This protein binds this small molecule.
Small molecule (SMILES): NCc1cccc(OC[C@@H]2CN(c3cccc(C#Cc4cccnc4Cl)c3)C(=O)O2)c1

Binding-site contacts:
Ligand atom C24 contacts residue SER194 of chain 1.A at 3.4 Å.
Ligand atom C9 contacts residue GLN191 of chain 1.A at 3.7 Å.
Ligand atom O11 contacts residue GLN87 of chain 1.A at 2.8 Å (h-bond).
Ligand atom O11 contacts residue GLY215 of chain 1.A at 3.3 Å (h-bond).
Ligand atom C31 contacts residue TYR162 of chain 1.A at 3.3 Å (hydrophobic).
Ligand atom C30 contacts residue SER189 of chain 1.A at 3.7 Å.
Ligand atom C6 contacts residue GLY215 of chain 1.A at 3.2 Å.
Ligand atom O15 contacts residue GLY215 of chain 1.A at 3.6 Å.
Ligand atom C24 contacts residue CYS190 of chain 1.A at 3.5 Å (hydrophobic).
Ligand atom N21 contacts residue GLY217 of chain 1.A at 2.9 Å (h-bond).
Ligand atom O15 contacts residue GLN191 of chain 1.A at 3.6 Å.
Ligand atom CL1 contacts residue TRP214 of chain 1.A at 3.7 Å.
Ligand atom C14 contacts residue GLU216 of chain 1.A at 3.7 Å.
Ligand atom O11 contacts residue TRP214 of chain 1.A at 3.2 Å.
Ligand atom C26 contacts residue ASP188 of chain 1.A at 3.7 Å.
Ligand atom C19 contacts residue GLY217 of chain 1.A at 3.7 Å.
Ligand atom C1 contacts residue GLY215 of chain 1.A at 3.2 Å.
Ligand atom C17 contacts residue GLN191 of chain 1.A at 3.4 Å.
Ligand atom C19 contacts residue GLY215 of chain 1.A at 3.4 Å.
Ligand atom C27 contacts residue GLU216 of chain 1.A at 3.1 Å.
Ligand atom C5 contacts residue GLU216 of chain 1.A at 3.7 Å.
Ligand atom C29 contacts residue SER194 of chain 1.A at 3.5 Å.
Ligand atom C24 contacts residue VAL212 of chain 1.A at 3.7 Å (hydrophobic).
Ligand atom C26 contacts residue SER189 of chain 1.A at 3.4 Å.
Ligand atom C25 contacts residue ILE174 of chain 1.A at 3.7 Å (hydrophobic).
Ligand atom C13 contacts residue GLU216 of chain 1.A at 3.8 Å.
Ligand atom N21 contacts residue CYS218 of chain 1.A at 3.7 Å.
Ligand atom C31 contacts residue ARG223 of chain 1.A at 3.7 Å.
Ligand atom C19 contacts residue TRP214 of chain 1.A at 3.5 Å (hydrophobic).
Ligand atom C13 contacts residue GLY215 of chain 1.A at 3.1 Å.
Ligand atom N21 contacts residue ASP188 of chain 1.A at 2.8 Å (salt-bridge).
Ligand atom N2 contacts residue GLY215 of chain 1.A at 3.1 Å (h-bond).
Ligand atom C27 contacts residue ARG223 of chain 1.A at 3.6 Å.
Ligand atom C26 contacts residue TRP214 of chain 1.A at 3.6 Å (hydrophobic).
Ligand atom O3 contacts residue TRP214 of chain 1.A at 3.6 Å.
Ligand atom C1 contacts residue GLN87 of chain 1.A at 3.6 Å.
Ligand atom C30 contacts residue VAL212 of chain 1.A at 3.6 Å (hydrophobic).
Ligand atom C28 contacts residue GLU216 of chain 1.A at 3.5 Å.
Ligand atom N21 contacts residue SER189 of chain 1.A at 2.9 Å (h-bond).
Ligand atom C25 contacts residue TYR162 of chain 1.A at 3.3 Å (hydrophobic).

Sequence of chain 1.A:
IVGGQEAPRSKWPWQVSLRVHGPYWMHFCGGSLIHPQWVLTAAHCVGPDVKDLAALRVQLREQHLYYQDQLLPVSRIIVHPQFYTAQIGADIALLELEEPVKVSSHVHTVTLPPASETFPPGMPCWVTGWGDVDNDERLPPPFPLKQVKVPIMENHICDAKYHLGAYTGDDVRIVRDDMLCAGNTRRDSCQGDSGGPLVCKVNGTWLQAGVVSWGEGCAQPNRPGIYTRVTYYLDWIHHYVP